Binding-site contacts:
Ligand atom O3 contacts residue ASP97 of chain 1.A at 3.5 Å (salt-bridge).
Ligand atom N2 contacts residue GLN96 of chain 1.A at 3.0 Å (h-bond).
Ligand atom O1 contacts residue CYS181 of chain 1.A at 3.2 Å.
Ligand atom C10 contacts residue LEU38 of chain 1.A at 3.4 Å (hydrophobic).
Ligand atom C11 contacts residue TRP66 of chain 1.A at 3.7 Å (hydrophobic).
Ligand atom C1 contacts residue ASN193 of chain 1.A at 3.7 Å.
Ligand atom C11 contacts residue LEU38 of chain 1.A at 3.8 Å (hydrophobic).
Ligand atom C2 contacts residue HIS162 of chain 1.A at 3.8 Å.
Ligand atom C2 contacts residue LYS184 of chain 1.A at 3.3 Å.
Ligand atom O1 contacts residue ZN1 of chain 1.E at 2.2 Å.
Ligand atom C15 contacts residue ZN1 of chain 1.D at 3.3 Å.
Ligand atom O1 contacts residue LYS184 of chain 1.A at 3.0 Å (salt-bridge).
Ligand atom C2 contacts residue HIS223 of chain 1.A at 3.8 Å.
Ligand atom C15 contacts residue HIS95 of chain 1.A at 3.3 Å.
Ligand atom C12 contacts residue ZN1 of chain 1.E at 3.0 Å.
Ligand atom OXT contacts residue ASN193 of chain 1.A at 3.8 Å.
Ligand atom OXT contacts residue HIS162 of chain 1.A at 2.8 Å.
Ligand atom C6 contacts residue ZN1 of chain 1.E at 3.9 Å.
Ligand atom O3 contacts residue GLN96 of chain 1.A at 3.4 Å.
Ligand atom O4 contacts residue ASN193 of chain 1.A at 2.6 Å (h-bond).
Ligand atom O1 contacts residue HIS223 of chain 1.A at 3.0 Å (h-bond).
Ligand atom O2 contacts residue LYS184 of chain 1.A at 2.9 Å (salt-bridge).
Ligand atom O3 contacts residue TRP66 of chain 1.A at 3.5 Å.
Ligand atom C16 contacts residue ZN1 of chain 1.E at 3.6 Å.
Ligand atom N3 contacts residue ASP97 of chain 1.A at 3.1 Å (salt-bridge).
Ligand atom C16 contacts residue HIS223 of chain 1.A at 3.2 Å.
Ligand atom OXT contacts residue ZN1 of chain 1.D at 2.4 Å.
Ligand atom N3 contacts residue HIS223 of chain 1.A at 3.6 Å.
Ligand atom C13 contacts residue ZN1 of chain 1.E at 3.3 Å.
Ligand atom OXT contacts residue HIS95 of chain 1.A at 3.0 Å (h-bond).
Ligand atom C2 contacts residue ZN1 of chain 1.E at 3.0 Å.
Ligand atom C14 contacts residue ASP97 of chain 1.A at 3.8 Å.
Ligand atom O2 contacts residue ASN193 of chain 1.A at 3.0 Å (h-bond).
Ligand atom C13 contacts residue ASP97 of chain 1.A at 3.4 Å.
Ligand atom C9 contacts residue MET40 of chain 1.A at 3.2 Å (hydrophobic).
Ligand atom O4 contacts residue HIS95 of chain 1.A at 3.6 Å (h-bond).
Ligand atom C15 contacts residue ASN193 of chain 1.A at 3.5 Å.
Ligand atom O2 contacts residue GLY192 of chain 1.A at 3.4 Å.
Ligand atom C10 contacts residue MET40 of chain 1.A at 3.9 Å (hydrophobic).
Ligand atom N3 contacts residue ZN1 of chain 1.E at 2.2 Å.

This protein binds this small molecule.
Small molecule (SMILES): CC1(C)S[C@H]([C@H](NC(=O)[C@H](N)c2ccccc2)C(=O)O)N[C@H]1C(=O)O

Sequence of chain 1.A:
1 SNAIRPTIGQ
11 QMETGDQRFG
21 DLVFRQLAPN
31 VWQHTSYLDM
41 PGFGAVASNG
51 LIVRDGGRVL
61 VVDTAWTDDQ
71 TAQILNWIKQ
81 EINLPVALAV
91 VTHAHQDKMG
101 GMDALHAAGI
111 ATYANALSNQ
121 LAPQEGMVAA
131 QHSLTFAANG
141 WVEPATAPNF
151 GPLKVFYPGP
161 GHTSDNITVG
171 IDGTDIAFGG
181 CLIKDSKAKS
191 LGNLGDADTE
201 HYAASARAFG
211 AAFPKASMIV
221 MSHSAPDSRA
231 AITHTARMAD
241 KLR